Sequence of chain 1.A:
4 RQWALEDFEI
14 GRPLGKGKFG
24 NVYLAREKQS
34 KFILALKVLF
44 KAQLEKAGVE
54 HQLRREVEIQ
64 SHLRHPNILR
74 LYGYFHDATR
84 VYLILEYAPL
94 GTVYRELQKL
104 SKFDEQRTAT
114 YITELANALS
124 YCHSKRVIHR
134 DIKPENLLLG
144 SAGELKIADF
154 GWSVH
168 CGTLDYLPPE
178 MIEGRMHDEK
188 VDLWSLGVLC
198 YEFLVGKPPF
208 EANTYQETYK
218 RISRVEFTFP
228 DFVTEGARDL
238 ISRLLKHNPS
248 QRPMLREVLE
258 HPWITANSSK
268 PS

A small-molecule ligand and the protein it binds are described below.
Small molecule (SMILES): Cc1cc(Nc2cc(N3CCN(C)CC3)nc(Sc3ccc(NC(=O)C4CC4)cc3)n2)[nH]n1

Binding-site contacts:
Ligand atom N19 contacts residue TYR90 of chain 1.A at 3.8 Å.
Ligand atom C35 contacts residue ALA151 of chain 1.A at 3.4 Å (hydrophobic).
Ligand atom N11 contacts residue LEU141 of chain 1.A at 3.8 Å.
Ligand atom C15 contacts residue ALA91 of chain 1.A at 3.6 Å (hydrophobic).
Ligand atom C34 contacts residue PHE153 of chain 1.A at 3.9 Å (hydrophobic).
Ligand atom N19 contacts residue LEU141 of chain 1.A at 3.9 Å.
Ligand atom N20 contacts residue TYR90 of chain 1.A at 3.5 Å.
Ligand atom O32 contacts residue LYS40 of chain 1.A at 3.2 Å.
Ligand atom C35 contacts residue LYS40 of chain 1.A at 3.8 Å.
Ligand atom N4 contacts residue GLY94 of chain 1.A at 3.8 Å.
Ligand atom C28 contacts residue VAL25 of chain 1.A at 3.7 Å (hydrophobic).
Ligand atom N20 contacts residue ALA91 of chain 1.A at 2.8 Å (h-bond).
Ligand atom C9 contacts residue ALA91 of chain 1.A at 3.4 Å (hydrophobic).
Ligand atom C34 contacts residue ALA151 of chain 1.A at 3.4 Å (hydrophobic).
Ligand atom N19 contacts residue ALA38 of chain 1.A at 3.6 Å.
Ligand atom C15 contacts residue LEU141 of chain 1.A at 3.9 Å (hydrophobic).
Ligand atom C9 contacts residue GLY94 of chain 1.A at 3.6 Å.
Ligand atom C17 contacts residue LEU141 of chain 1.A at 3.8 Å (hydrophobic).
Ligand atom C8 contacts residue GLY94 of chain 1.A at 3.6 Å.
Ligand atom N20 contacts residue GLU89 of chain 1.A at 3.5 Å (salt-bridge).
Ligand atom O32 contacts residue VAL25 of chain 1.A at 3.5 Å.
Ligand atom N14 contacts residue ALA91 of chain 1.A at 2.8 Å (h-bond).
Ligand atom C3 contacts residue PRO92 of chain 1.A at 3.2 Å (hydrophobic).
Ligand atom N13 contacts residue LEU17 of chain 1.A at 3.9 Å.
Ligand atom C33 contacts residue ALA151 of chain 1.A at 2.9 Å (hydrophobic).
Ligand atom C7 contacts residue ARG98 of chain 1.A at 3.8 Å.
Ligand atom C18 contacts residue ALA38 of chain 1.A at 3.7 Å (hydrophobic).
Ligand atom C12 contacts residue LEU17 of chain 1.A at 3.8 Å (hydrophobic).
Ligand atom C34 contacts residue LYS40 of chain 1.A at 3.7 Å.
Ligand atom C25 contacts residue THR95 of chain 1.A at 3.5 Å.
Ligand atom C21 contacts residue ALA38 of chain 1.A at 3.9 Å (hydrophobic).
Ligand atom C10 contacts residue LEU141 of chain 1.A at 3.9 Å (hydrophobic).
Ligand atom S23 contacts residue LEU17 of chain 1.A at 3.4 Å (h-bond).
Ligand atom N19 contacts residue ALA91 of chain 1.A at 3.6 Å.
Ligand atom N19 contacts residue GLU89 of chain 1.A at 2.9 Å (salt-bridge).
Ligand atom C18 contacts residue LEU141 of chain 1.A at 3.8 Å (hydrophobic).
Ligand atom C2 contacts residue PRO92 of chain 1.A at 3.6 Å (hydrophobic).
Ligand atom C3 contacts residue GLY94 of chain 1.A at 3.8 Å.
Ligand atom C21 contacts residue VAL25 of chain 1.A at 3.8 Å (hydrophobic).
Ligand atom C10 contacts residue ALA91 of chain 1.A at 3.5 Å (hydrophobic).